Binding-site contacts:
Ligand atom O8 contacts residue PHE396 of chain 2.A at 3.6 Å.
Ligand atom C29 contacts residue GLN265 of chain 2.A at 3.0 Å.
Ligand atom C1 contacts residue PRO252 of chain 2.A at 3.6 Å (hydrophobic).
Ligand atom C12 contacts residue GLY392 of chain 2.A at 3.7 Å.
Ligand atom C10 contacts residue PHE353 of chain 2.A at 3.4 Å (hydrophobic).
Ligand atom C23 contacts residue PHE353 of chain 2.A at 3.6 Å (hydrophobic).
Ligand atom C2 contacts residue SER239 of chain 2.A at 3.3 Å.
Ligand atom C6 contacts residue CO1 of chain 2.B at 3.2 Å.
Ligand atom C12 contacts residue PHE353 of chain 2.A at 3.6 Å (hydrophobic).
Ligand atom O7 contacts residue HIS198 of chain 2.A at 3.0 Å (h-bond).
Ligand atom C30 contacts residue GLN265 of chain 2.A at 3.1 Å.
Ligand atom O21 contacts residue PHE391 of chain 2.A at 3.6 Å (h-bond).
Ligand atom C9 contacts residue CO1 of chain 2.B at 3.1 Å.
Ligand atom O21 contacts residue HIS280 of chain 2.A at 3.1 Å (h-bond).
Ligand atom C3 contacts residue ASN254 of chain 2.A at 3.4 Å.
Ligand atom C29 contacts residue ARG262 of chain 2.A at 3.4 Å.
Ligand atom C15 contacts residue PHE353 of chain 2.A at 3.2 Å (hydrophobic).
Ligand atom O7 contacts residue PHE391 of chain 2.A at 3.7 Å.
Ligand atom N17 contacts residue PHE396 of chain 2.A at 3.6 Å.
Ligand atom O8 contacts residue LEU237 of chain 2.A at 3.7 Å.
Ligand atom C28 contacts residue GLN265 of chain 2.A at 3.5 Å.
Ligand atom O7 contacts residue HIS280 of chain 2.A at 3.3 Å (h-bond).
Ligand atom C13 contacts residue PHE353 of chain 2.A at 3.4 Å (hydrophobic).
Ligand atom O21 contacts residue CO1 of chain 2.B at 2.0 Å.
Ligand atom C6 contacts residue PHE391 of chain 2.A at 3.7 Å (hydrophobic).
Ligand atom C3 contacts residue SER239 of chain 2.A at 3.4 Å.
Ligand atom O7 contacts residue CO1 of chain 2.B at 2.1 Å.
Ligand atom C9 contacts residue HIS280 of chain 2.A at 3.6 Å.
Ligand atom C11 contacts residue PHE391 of chain 2.A at 3.4 Å (hydrophobic).
Ligand atom C11 contacts residue PHE353 of chain 2.A at 3.6 Å (hydrophobic).
Ligand atom C30 contacts residue ARG262 of chain 2.A at 3.1 Å.
Ligand atom O21 contacts residue GLU366 of chain 2.A at 3.2 Å (salt-bridge).
Ligand atom C9 contacts residue PHE391 of chain 2.A at 3.6 Å (hydrophobic).
Ligand atom C13 contacts residue PHE396 of chain 2.A at 3.6 Å (hydrophobic).
Ligand atom C5 contacts residue CO1 of chain 2.B at 3.6 Å.
Ligand atom N17 contacts residue PHE353 of chain 2.A at 3.7 Å.
Ligand atom C23 contacts residue HIS280 of chain 2.A at 3.5 Å.
Ligand atom C14 contacts residue PHE353 of chain 2.A at 3.2 Å (hydrophobic).
Ligand atom C12 contacts residue PHE396 of chain 2.A at 3.7 Å (hydrophobic).
Ligand atom C5 contacts residue HIS280 of chain 2.A at 3.7 Å.

This protein binds this small molecule.
Small molecule (SMILES): Cc1c(C(=O)C2=C(O)CCCC2=O)ccc2c1c(=O)n([C@@H](C)c1ccccc1)c(=O)n2C

Sequence of chain 2.A:
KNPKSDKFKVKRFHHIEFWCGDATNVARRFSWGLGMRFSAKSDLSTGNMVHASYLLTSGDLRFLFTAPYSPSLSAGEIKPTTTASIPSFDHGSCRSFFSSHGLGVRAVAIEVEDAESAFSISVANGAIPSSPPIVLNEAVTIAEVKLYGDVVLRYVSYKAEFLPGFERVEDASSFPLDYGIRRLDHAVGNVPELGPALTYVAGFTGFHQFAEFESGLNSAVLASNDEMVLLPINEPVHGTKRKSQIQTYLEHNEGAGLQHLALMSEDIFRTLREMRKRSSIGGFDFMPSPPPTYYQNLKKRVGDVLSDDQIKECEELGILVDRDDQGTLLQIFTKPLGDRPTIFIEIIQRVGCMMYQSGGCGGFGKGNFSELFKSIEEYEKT